Binding-site contacts:
Ligand atom O5 contacts residue ASN616 of chain 1.A at 2.4 Å (h-bond).
Ligand atom O5 contacts residue THR618 of chain 1.A at 4.0 Å.
Ligand atom O7 contacts residue ASN616 of chain 1.A at 3.8 Å.
Ligand atom C1 contacts residue ASN616 of chain 1.A at 1.4 Å.
Ligand atom C7 contacts residue ASN616 of chain 1.A at 3.5 Å.
Ligand atom C4 contacts residue ASN616 of chain 1.A at 4.2 Å.
Ligand atom C5 contacts residue ASN616 of chain 1.A at 3.7 Å.
Ligand atom C3 contacts residue ASN616 of chain 1.A at 3.8 Å.
Ligand atom C2 contacts residue ASN616 of chain 1.A at 2.5 Å.
Ligand atom N2 contacts residue ASN616 of chain 1.A at 2.9 Å (h-bond).

Sequence of chain 1.A:
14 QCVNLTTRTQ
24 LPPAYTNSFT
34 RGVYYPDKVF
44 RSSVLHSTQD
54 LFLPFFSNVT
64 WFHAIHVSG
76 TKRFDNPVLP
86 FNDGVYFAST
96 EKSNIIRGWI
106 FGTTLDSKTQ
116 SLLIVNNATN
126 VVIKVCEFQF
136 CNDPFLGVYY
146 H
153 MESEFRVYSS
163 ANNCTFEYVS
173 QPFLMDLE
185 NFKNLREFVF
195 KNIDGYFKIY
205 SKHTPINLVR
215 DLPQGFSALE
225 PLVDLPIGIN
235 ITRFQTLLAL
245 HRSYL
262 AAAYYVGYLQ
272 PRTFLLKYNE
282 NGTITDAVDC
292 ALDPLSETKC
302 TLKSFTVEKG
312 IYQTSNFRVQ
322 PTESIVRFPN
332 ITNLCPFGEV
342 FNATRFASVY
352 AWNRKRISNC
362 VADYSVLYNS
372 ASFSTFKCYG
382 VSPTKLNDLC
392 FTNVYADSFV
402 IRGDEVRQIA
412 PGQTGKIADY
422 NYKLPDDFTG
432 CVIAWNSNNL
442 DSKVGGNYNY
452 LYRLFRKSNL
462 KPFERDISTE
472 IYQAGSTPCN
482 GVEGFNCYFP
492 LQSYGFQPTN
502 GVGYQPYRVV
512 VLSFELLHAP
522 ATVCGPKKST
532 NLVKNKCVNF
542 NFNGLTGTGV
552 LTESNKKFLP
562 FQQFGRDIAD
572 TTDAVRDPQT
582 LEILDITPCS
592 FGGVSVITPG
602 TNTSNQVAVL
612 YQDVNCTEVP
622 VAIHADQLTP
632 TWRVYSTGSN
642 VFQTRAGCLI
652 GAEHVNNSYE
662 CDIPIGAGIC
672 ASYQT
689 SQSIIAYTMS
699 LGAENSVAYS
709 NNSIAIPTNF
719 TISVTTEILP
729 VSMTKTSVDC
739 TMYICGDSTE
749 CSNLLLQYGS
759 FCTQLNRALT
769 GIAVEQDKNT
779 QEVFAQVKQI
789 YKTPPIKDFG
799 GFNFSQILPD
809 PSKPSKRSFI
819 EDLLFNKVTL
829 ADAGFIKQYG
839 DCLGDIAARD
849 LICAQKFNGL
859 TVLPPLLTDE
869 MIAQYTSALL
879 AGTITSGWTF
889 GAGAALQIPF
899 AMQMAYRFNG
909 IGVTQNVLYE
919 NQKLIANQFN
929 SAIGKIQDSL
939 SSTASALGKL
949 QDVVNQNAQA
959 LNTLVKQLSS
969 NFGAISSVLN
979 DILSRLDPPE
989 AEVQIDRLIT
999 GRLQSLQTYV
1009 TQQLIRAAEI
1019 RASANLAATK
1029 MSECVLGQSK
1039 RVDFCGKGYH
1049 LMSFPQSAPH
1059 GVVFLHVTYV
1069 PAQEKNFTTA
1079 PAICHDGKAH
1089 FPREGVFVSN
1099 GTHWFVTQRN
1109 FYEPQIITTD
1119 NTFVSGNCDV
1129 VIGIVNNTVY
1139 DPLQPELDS

This protein binds this small molecule.
Small molecule (SMILES): CC(=O)N[C@@H]1[C@@H](O)[C@H](O)[C@@H](CO)O[C@H]1O